The protein below binds the small molecule below.
Small molecule (SMILES): CC(=O)N[C@H]1[C@H](O[C@H]2[C@H](O)[C@@H](NC(C)=O)CO[C@@H]2CO)O[C@H](CO)[C@@H](O)[C@@H]1O

Binding-site contacts:
Ligand atom C7 contacts residue GLN567 of chain 1.C at 3.8 Å.
Ligand atom C5 contacts residue ASN318 of chain 1.C at 3.6 Å.
Ligand atom C8 contacts residue ASN318 of chain 1.C at 4.0 Å.
Ligand atom C3 contacts residue GLN567 of chain 1.C at 3.7 Å.
Ligand atom O7 contacts residue GLN567 of chain 1.C at 3.9 Å.
Ligand atom C2 contacts residue GLN567 of chain 1.C at 3.9 Å.
Ligand atom O5 contacts residue ASN318 of chain 1.C at 2.3 Å (h-bond).
Ligand atom C2 contacts residue ASN318 of chain 1.C at 2.5 Å.
Ligand atom C7 contacts residue ASN318 of chain 1.C at 3.1 Å.
Ligand atom C1 contacts residue GLN567 of chain 1.C at 4.4 Å.
Ligand atom O3 contacts residue GLN567 of chain 1.C at 4.0 Å.
Ligand atom C4 contacts residue ASN318 of chain 1.C at 4.2 Å.
Ligand atom C1 contacts residue ASN318 of chain 1.C at 1.4 Å.
Ligand atom O7 contacts residue PRO566 of chain 1.C at 4.3 Å.
Ligand atom N2 contacts residue ASN318 of chain 1.C at 2.5 Å (h-bond).
Ligand atom O7 contacts residue ASN318 of chain 1.C at 3.4 Å (h-bond).
Ligand atom C3 contacts residue ASN318 of chain 1.C at 3.8 Å.
Ligand atom N2 contacts residue GLN567 of chain 1.C at 3.1 Å (h-bond).

Sequence of chain 1.C:
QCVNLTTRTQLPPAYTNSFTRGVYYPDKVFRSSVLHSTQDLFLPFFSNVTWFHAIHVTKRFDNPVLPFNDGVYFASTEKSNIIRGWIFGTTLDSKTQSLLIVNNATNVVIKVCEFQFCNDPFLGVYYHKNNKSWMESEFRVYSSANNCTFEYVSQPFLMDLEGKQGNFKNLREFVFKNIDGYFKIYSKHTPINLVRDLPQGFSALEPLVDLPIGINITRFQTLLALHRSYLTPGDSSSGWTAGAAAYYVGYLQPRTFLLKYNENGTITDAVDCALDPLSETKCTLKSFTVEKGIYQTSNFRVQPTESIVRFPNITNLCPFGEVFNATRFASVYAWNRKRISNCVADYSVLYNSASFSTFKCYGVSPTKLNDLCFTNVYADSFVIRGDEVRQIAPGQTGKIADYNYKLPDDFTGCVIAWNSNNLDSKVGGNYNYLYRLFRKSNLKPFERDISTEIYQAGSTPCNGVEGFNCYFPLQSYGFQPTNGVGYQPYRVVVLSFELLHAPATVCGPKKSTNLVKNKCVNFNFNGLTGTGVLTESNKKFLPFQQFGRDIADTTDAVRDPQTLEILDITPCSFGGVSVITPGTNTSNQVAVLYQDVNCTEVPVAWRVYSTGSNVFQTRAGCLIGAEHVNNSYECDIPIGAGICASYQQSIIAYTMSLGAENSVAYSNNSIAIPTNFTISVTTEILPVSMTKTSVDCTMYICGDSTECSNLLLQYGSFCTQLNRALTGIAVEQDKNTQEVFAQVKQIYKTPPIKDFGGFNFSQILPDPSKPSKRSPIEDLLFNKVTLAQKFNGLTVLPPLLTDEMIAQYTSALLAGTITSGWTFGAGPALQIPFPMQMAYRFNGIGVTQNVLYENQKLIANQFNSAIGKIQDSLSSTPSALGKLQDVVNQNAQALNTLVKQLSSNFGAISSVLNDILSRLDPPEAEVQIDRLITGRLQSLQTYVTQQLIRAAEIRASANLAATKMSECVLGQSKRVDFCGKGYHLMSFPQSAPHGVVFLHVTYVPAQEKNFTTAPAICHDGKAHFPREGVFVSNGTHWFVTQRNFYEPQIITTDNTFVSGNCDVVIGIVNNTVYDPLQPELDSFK